Sequence of chain 1.A:
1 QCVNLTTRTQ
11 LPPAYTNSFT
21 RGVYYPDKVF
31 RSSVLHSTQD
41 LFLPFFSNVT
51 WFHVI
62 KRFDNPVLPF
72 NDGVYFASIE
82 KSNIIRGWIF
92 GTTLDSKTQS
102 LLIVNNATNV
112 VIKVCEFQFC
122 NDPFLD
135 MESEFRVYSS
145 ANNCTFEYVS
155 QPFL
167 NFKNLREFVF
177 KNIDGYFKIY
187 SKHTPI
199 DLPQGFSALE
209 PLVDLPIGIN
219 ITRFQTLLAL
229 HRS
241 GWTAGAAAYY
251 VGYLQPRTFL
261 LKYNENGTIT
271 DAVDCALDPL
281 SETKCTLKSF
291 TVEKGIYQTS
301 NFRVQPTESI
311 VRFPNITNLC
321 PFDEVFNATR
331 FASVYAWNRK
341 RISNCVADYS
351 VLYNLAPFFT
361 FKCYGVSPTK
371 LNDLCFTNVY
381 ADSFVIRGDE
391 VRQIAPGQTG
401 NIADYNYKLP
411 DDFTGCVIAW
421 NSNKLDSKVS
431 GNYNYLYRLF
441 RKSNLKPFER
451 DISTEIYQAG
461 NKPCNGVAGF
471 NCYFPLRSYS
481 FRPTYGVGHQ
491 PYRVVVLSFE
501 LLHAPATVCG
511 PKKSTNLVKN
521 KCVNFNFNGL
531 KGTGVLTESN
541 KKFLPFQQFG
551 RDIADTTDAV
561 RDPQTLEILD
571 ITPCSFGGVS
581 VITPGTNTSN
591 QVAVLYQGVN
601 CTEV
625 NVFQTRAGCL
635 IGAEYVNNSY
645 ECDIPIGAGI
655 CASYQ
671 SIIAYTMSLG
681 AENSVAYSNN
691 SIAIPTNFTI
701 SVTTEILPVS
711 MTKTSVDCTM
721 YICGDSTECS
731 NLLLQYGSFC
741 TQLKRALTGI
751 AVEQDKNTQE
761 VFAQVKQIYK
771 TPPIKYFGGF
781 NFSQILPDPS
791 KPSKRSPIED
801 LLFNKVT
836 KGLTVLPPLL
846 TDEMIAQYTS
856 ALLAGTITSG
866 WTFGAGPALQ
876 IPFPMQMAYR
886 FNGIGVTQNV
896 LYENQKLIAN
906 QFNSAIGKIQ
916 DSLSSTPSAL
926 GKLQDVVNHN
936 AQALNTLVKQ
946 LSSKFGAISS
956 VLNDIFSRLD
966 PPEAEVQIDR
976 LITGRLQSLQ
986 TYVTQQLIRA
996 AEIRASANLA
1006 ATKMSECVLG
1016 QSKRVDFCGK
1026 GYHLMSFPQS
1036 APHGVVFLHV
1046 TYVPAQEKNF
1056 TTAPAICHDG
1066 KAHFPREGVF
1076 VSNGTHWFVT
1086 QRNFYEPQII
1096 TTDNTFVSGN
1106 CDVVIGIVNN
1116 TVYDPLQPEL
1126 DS

This protein binds this small molecule.
Small molecule (SMILES): CC(=O)N[C@@H]1[C@@H](O)[C@H](O)[C@@H](CO)O[C@H]1O

Binding-site contacts:
Ligand atom C7 contacts residue ASN147 of chain 1.A at 3.2 Å.
Ligand atom N2 contacts residue ASN147 of chain 1.A at 2.9 Å (h-bond).
Ligand atom O5 contacts residue ASN147 of chain 1.A at 2.4 Å (h-bond).
Ligand atom O6 contacts residue ASN146 of chain 1.A at 3.8 Å.
Ligand atom C5 contacts residue ASN146 of chain 1.A at 3.5 Å.
Ligand atom C2 contacts residue ASN147 of chain 1.A at 2.5 Å.
Ligand atom C6 contacts residue ASN146 of chain 1.A at 3.8 Å.
Ligand atom C1 contacts residue GLU117 of chain 1.A at 3.8 Å.
Ligand atom C3 contacts residue ASN147 of chain 1.A at 3.8 Å.
Ligand atom C5 contacts residue ASN147 of chain 1.A at 3.7 Å.
Ligand atom C1 contacts residue ASN146 of chain 1.A at 3.5 Å.
Ligand atom O7 contacts residue ASN147 of chain 1.A at 3.2 Å.
Ligand atom C8 contacts residue ASN147 of chain 1.A at 4.4 Å.
Ligand atom C1 contacts residue ASN147 of chain 1.A at 1.4 Å.
Ligand atom C4 contacts residue ASN147 of chain 1.A at 4.2 Å.
Ligand atom O5 contacts residue ASN146 of chain 1.A at 3.0 Å (h-bond).